The small molecule below binds the protein below.
Small molecule (SMILES): O[C@H](c1cc(C(F)(F)F)nc2c(C(F)(F)F)cccc12)[C@@H]1CCCCN1

Binding-site contacts:
Ligand atom FAC contacts residue PHE37 of chain 5.A at 3.3 Å.
Ligand atom CAK contacts residue TRP56 of chain 5.A at 3.8 Å (hydrophobic).
Ligand atom CAT contacts residue TRP56 of chain 5.A at 3.5 Å (hydrophobic).
Ligand atom CAV contacts residue TRP56 of chain 5.A at 3.5 Å (hydrophobic).
Ligand atom FAE contacts residue LEU83 of chain 5.A at 3.6 Å.
Ligand atom FAG contacts residue ALA53 of chain 5.A at 3.3 Å.
Ligand atom FAG contacts residue ARG57 of chain 5.A at 3.6 Å.
Ligand atom CAV contacts residue PHE104 of chain 5.A at 3.6 Å (hydrophobic).
Ligand atom FAE contacts residue VAL60 of chain 5.A at 3.7 Å.
Ligand atom CAR contacts residue PHE104 of chain 5.A at 3.6 Å (hydrophobic).
Ligand atom FAD contacts residue SER52 of chain 5.A at 3.1 Å.
Ligand atom CAO contacts residue ASP46 of chain 5.A at 3.6 Å.
Ligand atom CAJ contacts residue SER103 of chain 5.A at 3.8 Å.
Ligand atom CAM contacts residue PHE44 of chain 5.A at 3.5 Å (hydrophobic).
Ligand atom FAB contacts residue PHE47 of chain 5.A at 2.5 Å.
Ligand atom FAF contacts residue PHE104 of chain 5.A at 3.4 Å.
Ligand atom CAH contacts residue SER103 of chain 5.A at 3.9 Å.
Ligand atom CAI contacts residue LEU83 of chain 5.A at 3.9 Å (hydrophobic).
Ligand atom CAH contacts residue TRP56 of chain 5.A at 3.7 Å (hydrophobic).
Ligand atom OAA contacts residue TRP56 of chain 5.A at 3.6 Å.
Ligand atom CAI contacts residue TRP56 of chain 5.A at 3.6 Å (hydrophobic).
Ligand atom FAE contacts residue TRP33 of chain 5.A at 3.6 Å.
Ligand atom CAM contacts residue ASP46 of chain 5.A at 3.4 Å.
Ligand atom FAF contacts residue TRP33 of chain 5.A at 3.2 Å.
Ligand atom FAD contacts residue ALA53 of chain 5.A at 2.8 Å.
Ligand atom CAT contacts residue PHE104 of chain 5.A at 3.9 Å (hydrophobic).
Ligand atom CAY contacts residue ALA53 of chain 5.A at 3.7 Å (hydrophobic).
Ligand atom FAE contacts residue ARG57 of chain 5.A at 3.9 Å.
Ligand atom FAC contacts residue ALA53 of chain 5.A at 2.8 Å.
Ligand atom CAS contacts residue TRP56 of chain 5.A at 3.5 Å (hydrophobic).
Ligand atom NAP contacts residue PHE104 of chain 5.A at 3.4 Å.
Ligand atom CAN contacts residue PHE422 of chain 5.A at 3.5 Å (hydrophobic).
Ligand atom NAQ contacts residue PHE422 of chain 5.A at 3.7 Å.
Ligand atom CAH contacts residue MET85 of chain 5.A at 3.9 Å (hydrophobic).
Ligand atom CAY contacts residue PHE47 of chain 5.A at 3.8 Å (hydrophobic).
Ligand atom CAW contacts residue TRP56 of chain 5.A at 3.6 Å (hydrophobic).
Ligand atom CAU contacts residue TRP56 of chain 5.A at 3.5 Å (hydrophobic).
Ligand atom CAJ contacts residue TRP56 of chain 5.A at 3.6 Å (hydrophobic).
Ligand atom FAD contacts residue GLY49 of chain 5.A at 3.3 Å.
Ligand atom CAU contacts residue PHE104 of chain 5.A at 3.7 Å (hydrophobic).

Sequence of chain 5.A:
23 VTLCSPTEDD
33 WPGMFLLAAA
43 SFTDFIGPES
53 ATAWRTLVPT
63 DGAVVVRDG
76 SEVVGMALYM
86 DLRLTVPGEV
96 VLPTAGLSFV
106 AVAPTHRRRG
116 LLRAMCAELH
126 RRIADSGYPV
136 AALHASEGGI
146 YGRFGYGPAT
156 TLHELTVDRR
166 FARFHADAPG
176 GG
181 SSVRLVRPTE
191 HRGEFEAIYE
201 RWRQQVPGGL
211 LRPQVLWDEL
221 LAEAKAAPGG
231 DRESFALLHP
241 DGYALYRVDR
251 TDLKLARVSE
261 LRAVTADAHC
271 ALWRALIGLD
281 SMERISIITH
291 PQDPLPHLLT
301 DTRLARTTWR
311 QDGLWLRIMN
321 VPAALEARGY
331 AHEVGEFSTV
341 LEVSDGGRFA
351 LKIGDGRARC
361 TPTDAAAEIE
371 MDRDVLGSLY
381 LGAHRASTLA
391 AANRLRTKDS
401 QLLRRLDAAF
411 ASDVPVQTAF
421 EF